A protein and the small-molecule ligand that binds it are described below.
Small molecule (SMILES): CC(=O)N[C@H]1[C@H](O[C@H]2[C@H](O)[C@@H](NC(C)=O)CO[C@@H]2CO)O[C@H](CO)[C@@H](O[C@@H]2O[C@H](CO)[C@@H](O)[C@H](O)[C@@H]2O)[C@@H]1O

Binding-site contacts:
Ligand atom O7 contacts residue ASN286 of chain 1.B at 3.7 Å.
Ligand atom C4 contacts residue ASN311 of chain 1.B at 4.2 Å.
Ligand atom C8 contacts residue SER307 of chain 1.B at 3.6 Å.
Ligand atom N2 contacts residue ASN311 of chain 1.B at 3.0 Å (h-bond).
Ligand atom C7 contacts residue ASN286 of chain 1.B at 4.3 Å.
Ligand atom C1 contacts residue ASN286 of chain 1.B at 4.3 Å.
Ligand atom C7 contacts residue SER308 of chain 1.B at 3.8 Å.
Ligand atom O7 contacts residue SER308 of chain 1.B at 3.8 Å.
Ligand atom C1 contacts residue ASN311 of chain 1.B at 1.4 Å.
Ligand atom C8 contacts residue SER308 of chain 1.B at 3.3 Å.
Ligand atom C7 contacts residue ASN311 of chain 1.B at 4.0 Å.
Ligand atom N2 contacts residue SER308 of chain 1.B at 4.4 Å.
Ligand atom N2 contacts residue ASN286 of chain 1.B at 4.4 Å.
Ligand atom O7 contacts residue ASN311 of chain 1.B at 4.5 Å.
Ligand atom O5 contacts residue ASN311 of chain 1.B at 2.3 Å (h-bond).
Ligand atom C2 contacts residue ASN286 of chain 1.B at 4.0 Å.
Ligand atom C3 contacts residue ASN311 of chain 1.B at 3.8 Å.
Ligand atom C5 contacts residue ASN311 of chain 1.B at 3.6 Å.
Ligand atom C2 contacts residue ASN311 of chain 1.B at 2.5 Å.

Sequence of chain 1.B:
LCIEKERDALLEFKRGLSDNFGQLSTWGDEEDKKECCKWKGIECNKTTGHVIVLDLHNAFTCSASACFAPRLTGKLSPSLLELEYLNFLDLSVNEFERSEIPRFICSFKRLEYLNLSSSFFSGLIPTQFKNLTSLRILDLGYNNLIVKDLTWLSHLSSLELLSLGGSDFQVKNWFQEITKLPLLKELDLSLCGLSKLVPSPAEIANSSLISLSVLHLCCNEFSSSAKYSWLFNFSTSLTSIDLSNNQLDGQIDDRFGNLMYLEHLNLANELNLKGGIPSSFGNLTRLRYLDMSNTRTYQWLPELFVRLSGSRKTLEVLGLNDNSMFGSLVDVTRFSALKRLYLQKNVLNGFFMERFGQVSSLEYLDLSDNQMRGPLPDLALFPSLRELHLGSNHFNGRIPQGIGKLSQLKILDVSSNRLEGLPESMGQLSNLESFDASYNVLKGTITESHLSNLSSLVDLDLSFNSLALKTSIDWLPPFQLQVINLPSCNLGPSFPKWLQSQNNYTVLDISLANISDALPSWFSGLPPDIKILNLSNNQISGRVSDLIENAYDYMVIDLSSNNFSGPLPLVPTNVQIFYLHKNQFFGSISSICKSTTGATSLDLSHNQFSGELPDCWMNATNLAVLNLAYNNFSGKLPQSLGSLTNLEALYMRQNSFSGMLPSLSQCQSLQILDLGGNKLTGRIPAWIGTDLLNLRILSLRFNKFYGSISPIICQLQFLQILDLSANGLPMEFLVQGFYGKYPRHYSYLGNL